Sequence of chain 1.A:
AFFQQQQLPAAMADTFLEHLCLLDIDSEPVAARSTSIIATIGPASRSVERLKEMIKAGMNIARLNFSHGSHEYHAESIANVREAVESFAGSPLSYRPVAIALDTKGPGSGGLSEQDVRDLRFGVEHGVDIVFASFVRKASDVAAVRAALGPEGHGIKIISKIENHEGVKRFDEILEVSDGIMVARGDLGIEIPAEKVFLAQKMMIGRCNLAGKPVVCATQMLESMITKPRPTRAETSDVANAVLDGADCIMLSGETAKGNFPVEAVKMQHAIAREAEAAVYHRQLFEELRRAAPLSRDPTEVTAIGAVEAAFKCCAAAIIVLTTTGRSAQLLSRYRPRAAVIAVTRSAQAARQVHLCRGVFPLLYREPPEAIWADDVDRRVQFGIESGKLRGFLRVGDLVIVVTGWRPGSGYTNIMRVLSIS

Binding-site contacts:
Ligand atom C1 contacts residue HIS92 of chain 1.A at 3.8 Å.
Ligand atom C11 contacts residue ALA282 of chain 1.A at 3.6 Å (hydrophobic).
Ligand atom C7 contacts residue PRO67 of chain 1.A at 3.5 Å (hydrophobic).
Ligand atom O8 contacts residue SER278 of chain 1.A at 3.1 Å.
Ligand atom C2 contacts residue GLY93 of chain 1.A at 3.5 Å.
Ligand atom O7 contacts residue HIS92 of chain 1.A at 3.5 Å.
Ligand atom O2 contacts residue SER91 of chain 1.A at 3.4 Å.
Ligand atom O10 contacts residue THR64 of chain 1.A at 3.5 Å.
Ligand atom O8 contacts residue ALA282 of chain 1.A at 3.8 Å.
Ligand atom C3 contacts residue GLY93 of chain 1.A at 3.5 Å.
Ligand atom C22 contacts residue ASN89 of chain 1.A at 3.7 Å.
Ligand atom O contacts residue ASN89 of chain 1.A at 3.6 Å (h-bond).
Ligand atom C2 contacts residue HIS92 of chain 1.A at 3.7 Å.
Ligand atom C23 contacts residue ASN89 of chain 1.A at 3.6 Å.
Ligand atom C5 contacts residue PRO67 of chain 1.A at 3.6 Å (hydrophobic).
Ligand atom C23 contacts residue HIS92 of chain 1.A at 3.8 Å.
Ligand atom O8 contacts residue GLY279 of chain 1.A at 2.9 Å (h-bond).
Ligand atom O10 contacts residue ASN89 of chain 1.A at 2.9 Å (h-bond).
Ligand atom C14 contacts residue HIS92 of chain 1.A at 3.5 Å.
Ligand atom C19 contacts residue SER91 of chain 1.A at 3.5 Å.
Ligand atom O contacts residue HIS98 of chain 1.A at 3.3 Å.
Ligand atom C10 contacts residue ALA282 of chain 1.A at 3.8 Å (hydrophobic).
Ligand atom O6 contacts residue MG1 of chain 1.K at 3.2 Å.
Ligand atom O6 contacts residue K1 of chain 1.L at 3.6 Å.
Ligand atom C6 contacts residue PRO67 of chain 1.A at 3.4 Å (hydrophobic).
Ligand atom O5 contacts residue SER91 of chain 1.A at 3.2 Å (h-bond).
Ligand atom O4 contacts residue HIS92 of chain 1.A at 3.2 Å.
Ligand atom O contacts residue HIS92 of chain 1.A at 3.4 Å (h-bond).
Ligand atom C16 contacts residue HIS92 of chain 1.A at 3.6 Å.
Ligand atom O6 contacts residue SER91 of chain 1.A at 3.4 Å (h-bond).
Ligand atom C17 contacts residue HIS92 of chain 1.A at 3.8 Å.
Ligand atom C2 contacts residue TYR97 of chain 1.A at 3.4 Å (hydrophobic).
Ligand atom N1 contacts residue HIS92 of chain 1.A at 3.8 Å.
Ligand atom C3 contacts residue TYR97 of chain 1.A at 3.4 Å (hydrophobic).
Ligand atom O1 contacts residue PRO67 of chain 1.A at 3.5 Å.
Ligand atom O2 contacts residue HIS92 of chain 1.A at 2.6 Å (h-bond).
Ligand atom O9 contacts residue LYS283 of chain 1.A at 3.1 Å.
Ligand atom S contacts residue GLY279 of chain 1.A at 3.6 Å.
Ligand atom C contacts residue HIS92 of chain 1.A at 3.6 Å.
Ligand atom O9 contacts residue GLY279 of chain 1.A at 3.1 Å.

The protein below binds the small molecule below.
Small molecule (SMILES): O=C(O)C[C@](O)(CC(=O)N1CCN(S(=O)(=O)c2cc3c(cc2O)C(=O)c2ccccc2C3=O)CC1)C(=O)O